Sequence of chain 1.N:
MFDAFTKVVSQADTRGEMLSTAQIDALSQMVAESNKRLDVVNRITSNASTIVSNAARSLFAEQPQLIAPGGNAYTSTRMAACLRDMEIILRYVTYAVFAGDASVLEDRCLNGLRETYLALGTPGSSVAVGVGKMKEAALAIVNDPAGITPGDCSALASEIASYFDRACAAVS

A protein and the small-molecule ligand that binds it are described below.
Small molecule (SMILES): C=CC1=C(C)/C(=C/c2[nH]c(/C=C3\N=C(/C=C4\NC(=O)C(C)=C4C=C)C(C)=C3CCC(=O)O)c(CCC(=O)O)c2C)NC1=O

Binding-site contacts:
Ligand atom C4C contacts residue CYS82 of chain 1.N at 3.4 Å (hydrophobic).
Ligand atom CHD contacts residue ASP85 of chain 1.N at 3.4 Å.
Ligand atom C2D contacts residue ASN72 of chain 1.N at 3.7 Å.
Ligand atom C2C contacts residue CYS82 of chain 1.N at 2.9 Å (hydrophobic).
Ligand atom CMD contacts residue ASN72 of chain 1.N at 2.9 Å.
Ligand atom C1D contacts residue ASP85 of chain 1.N at 3.5 Å.
Ligand atom CBB contacts residue ARG108 of chain 1.N at 3.8 Å.
Ligand atom O1D contacts residue ARG78 of chain 1.N at 3.8 Å.
Ligand atom C1A contacts residue ARG84 of chain 1.N at 3.2 Å.
Ligand atom CHB contacts residue ASP85 of chain 1.N at 3.0 Å.
Ligand atom NA contacts residue ARG84 of chain 1.N at 3.1 Å (salt-bridge).
Ligand atom O2A contacts residue ARG84 of chain 1.N at 2.9 Å (salt-bridge).
Ligand atom C1C contacts residue CYS82 of chain 1.N at 3.4 Å (hydrophobic).
Ligand atom CBC contacts residue CYS82 of chain 1.N at 2.7 Å (hydrophobic).
Ligand atom CAC contacts residue CYS82 of chain 1.N at 2.0 Å (hydrophobic).
Ligand atom NC contacts residue CYS82 of chain 1.N at 3.5 Å.
Ligand atom OC contacts residue ALA73 of chain 1.N at 3.1 Å.
Ligand atom ND contacts residue TYR117 of chain 1.N at 3.8 Å.
Ligand atom NA contacts residue ASP85 of chain 1.N at 2.9 Å (salt-bridge).
Ligand atom CBD contacts residue LEU120 of chain 1.N at 3.7 Å (hydrophobic).
Ligand atom C4A contacts residue ASP85 of chain 1.N at 3.4 Å.
Ligand atom CMB contacts residue ILE88 of chain 1.N at 3.6 Å (hydrophobic).
Ligand atom C1D contacts residue THR122 of chain 1.N at 3.9 Å.
Ligand atom C4A contacts residue ARG84 of chain 1.N at 3.2 Å.
Ligand atom CHA contacts residue ARG84 of chain 1.N at 3.9 Å.
Ligand atom C4C contacts residue THR122 of chain 1.N at 3.7 Å.
Ligand atom C3A contacts residue ARG84 of chain 1.N at 3.4 Å.
Ligand atom NC contacts residue THR122 of chain 1.N at 3.8 Å.
Ligand atom C2D contacts residue THR122 of chain 1.N at 3.7 Å.
Ligand atom ND contacts residue ASP85 of chain 1.N at 2.9 Å (salt-bridge).
Ligand atom OC contacts residue ASN72 of chain 1.N at 3.5 Å.
Ligand atom CAB contacts residue ARG108 of chain 1.N at 3.5 Å.
Ligand atom C3C contacts residue CYS82 of chain 1.N at 2.9 Å (hydrophobic).
Ligand atom NC contacts residue ASN72 of chain 1.N at 3.7 Å.
Ligand atom CHD contacts residue CYS82 of chain 1.N at 3.7 Å (hydrophobic).
Ligand atom C4D contacts residue ALA81 of chain 1.N at 3.9 Å (hydrophobic).
Ligand atom CGA contacts residue ARG84 of chain 1.N at 3.9 Å.
Ligand atom CHA contacts residue LEU120 of chain 1.N at 3.6 Å (hydrophobic).
Ligand atom CHD contacts residue THR122 of chain 1.N at 3.8 Å.
Ligand atom C2A contacts residue ARG84 of chain 1.N at 3.4 Å.